A protein and the small-molecule ligand that binds it are described below.
Small molecule (SMILES): COCCNCc1ccc(Nc2ncc3cc(-c4ccncc4)ccc3n2)cc1

Binding-site contacts:
Ligand atom N7 contacts residue CYS85 of chain 1.A at 3.3 Å (h-bond).
Ligand atom N7 contacts residue TRP84 of chain 1.A at 4.1 Å.
Ligand atom C14 contacts residue ILE16 of chain 1.A at 3.7 Å (hydrophobic).
Ligand atom C9 contacts residue CYS85 of chain 1.A at 3.6 Å (hydrophobic).
Ligand atom C19 contacts residue SER88 of chain 1.A at 4.2 Å.
Ligand atom N5 contacts residue LYS36 of chain 1.A at 3.8 Å.
Ligand atom C13 contacts residue VAL24 of chain 1.A at 3.6 Å (hydrophobic).
Ligand atom C14 contacts residue VAL24 of chain 1.A at 3.9 Å (hydrophobic).
Ligand atom C15 contacts residue PHE136 of chain 1.A at 3.5 Å (hydrophobic).
Ligand atom C6 contacts residue LYS36 of chain 1.A at 3.8 Å.
Ligand atom C21 contacts residue SER88 of chain 1.A at 4.0 Å.
Ligand atom N10 contacts residue TRP84 of chain 1.A at 4.1 Å.
Ligand atom C6 contacts residue ASP147 of chain 1.A at 3.8 Å.
Ligand atom C23 contacts residue TRP84 of chain 1.A at 3.4 Å (hydrophobic).
Ligand atom C13 contacts residue PHE136 of chain 1.A at 3.7 Å (hydrophobic).
Ligand atom C20 contacts residue ILE16 of chain 1.A at 3.9 Å (hydrophobic).
Ligand atom C27 contacts residue HIS92 of chain 1.A at 3.6 Å.
Ligand atom C3 contacts residue THR82 of chain 1.A at 3.9 Å.
Ligand atom C8 contacts residue CYS85 of chain 1.A at 3.9 Å (hydrophobic).
Ligand atom C21 contacts residue CYS85 of chain 1.A at 4.0 Å (hydrophobic).
Ligand atom C9 contacts residue PHE136 of chain 1.A at 4.0 Å (hydrophobic).
Ligand atom C14 contacts residue PHE136 of chain 1.A at 3.9 Å (hydrophobic).
Ligand atom C29 contacts residue HIS92 of chain 1.A at 3.3 Å.
Ligand atom C12 contacts residue PHE136 of chain 1.A at 3.6 Å (hydrophobic).
Ligand atom C3 contacts residue LEU67 of chain 1.A at 4.1 Å (hydrophobic).
Ligand atom C1 contacts residue THR82 of chain 1.A at 3.5 Å.
Ligand atom N17 contacts residue CYS85 of chain 1.A at 3.3 Å (h-bond).
Ligand atom C11 contacts residue PHE136 of chain 1.A at 3.6 Å (hydrophobic).
Ligand atom N17 contacts residue TRP84 of chain 1.A at 3.4 Å.
Ligand atom C1 contacts residue LEU67 of chain 1.A at 3.7 Å (hydrophobic).
Ligand atom C22 contacts residue TRP84 of chain 1.A at 3.9 Å (hydrophobic).
Ligand atom C8 contacts residue TRP84 of chain 1.A at 3.8 Å (hydrophobic).
Ligand atom O28 contacts residue HIS92 of chain 1.A at 3.5 Å (h-bond).
Ligand atom N10 contacts residue ILE16 of chain 1.A at 4.0 Å.
Ligand atom C21 contacts residue TRP84 of chain 1.A at 3.7 Å (hydrophobic).
Ligand atom C22 contacts residue ILE16 of chain 1.A at 3.9 Å (hydrophobic).
Ligand atom C16 contacts residue PHE136 of chain 1.A at 3.5 Å (hydrophobic).
Ligand atom C16 contacts residue ALA34 of chain 1.A at 3.9 Å (hydrophobic).
Ligand atom C2 contacts residue PHE136 of chain 1.A at 4.0 Å (hydrophobic).
Ligand atom C16 contacts residue LEU67 of chain 1.A at 4.1 Å (hydrophobic).

Sequence of chain 1.A:
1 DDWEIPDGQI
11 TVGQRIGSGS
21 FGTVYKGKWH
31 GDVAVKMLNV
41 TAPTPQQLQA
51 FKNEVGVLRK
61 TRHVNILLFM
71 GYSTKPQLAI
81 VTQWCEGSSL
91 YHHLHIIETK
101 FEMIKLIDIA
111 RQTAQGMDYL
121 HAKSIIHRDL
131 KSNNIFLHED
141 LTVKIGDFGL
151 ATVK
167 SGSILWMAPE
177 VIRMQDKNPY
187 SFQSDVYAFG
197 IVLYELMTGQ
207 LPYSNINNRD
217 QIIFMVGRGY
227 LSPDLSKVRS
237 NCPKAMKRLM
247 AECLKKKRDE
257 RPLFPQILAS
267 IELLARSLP